This protein binds this small molecule.
Small molecule (SMILES): COc1ccc(Cc2nn3c([C@@H](CCCc4ccccc4)[C@@H](C)O)nc(C)c3c(=O)[nH]2)cc1OC

Binding-site contacts:
Ligand atom CAB contacts residue LEU193 of chain 1.C at 3.6 Å (hydrophobic).
Ligand atom CAI contacts residue ILE289 of chain 1.C at 3.5 Å (hydrophobic).
Ligand atom CAP contacts residue LEU193 of chain 1.C at 3.8 Å (hydrophobic).
Ligand atom CBC contacts residue MET270 of chain 1.C at 3.7 Å (hydrophobic).
Ligand atom OAW contacts residue ILE289 of chain 1.C at 3.8 Å.
Ligand atom CAN contacts residue MET270 of chain 1.C at 3.7 Å (hydrophobic).
Ligand atom CAY contacts residue PHE285 of chain 1.C at 3.7 Å (hydrophobic).
Ligand atom CAK contacts residue LEU193 of chain 1.C at 3.6 Å (hydrophobic).
Ligand atom CBC contacts residue PHE285 of chain 1.C at 3.7 Å (hydrophobic).
Ligand atom OAE contacts residue GLN235 of chain 1.C at 3.0 Å (h-bond).
Ligand atom CAI contacts residue ILE293 of chain 1.C at 3.7 Å (hydrophobic).
Ligand atom CBE contacts residue GLN282 of chain 1.C at 3.8 Å.
Ligand atom CAR contacts residue PHE253 of chain 1.C at 3.5 Å (hydrophobic).
Ligand atom NAU contacts residue PHE285 of chain 1.C at 3.7 Å.
Ligand atom CBE contacts residue PHE285 of chain 1.C at 3.4 Å (hydrophobic).
Ligand atom OAE contacts residue GLN282 of chain 1.C at 3.2 Å (h-bond).
Ligand atom CAZ contacts residue ILE249 of chain 1.C at 3.5 Å (hydrophobic).
Ligand atom CBB contacts residue MET270 of chain 1.C at 3.7 Å (hydrophobic).
Ligand atom CAL contacts residue PHE285 of chain 1.C at 3.6 Å (hydrophobic).
Ligand atom CAJ contacts residue LEU193 of chain 1.C at 3.5 Å (hydrophobic).
Ligand atom CAM contacts residue LEU281 of chain 1.C at 3.3 Å (hydrophobic).
Ligand atom OAE contacts residue PHE285 of chain 1.C at 3.4 Å.
Ligand atom NBI contacts residue ILE249 of chain 1.C at 3.6 Å.
Ligand atom CBE contacts residue ILE249 of chain 1.C at 3.5 Å (hydrophobic).
Ligand atom CBF contacts residue PHE285 of chain 1.C at 3.4 Å (hydrophobic).
Ligand atom CBF contacts residue ILE249 of chain 1.C at 3.3 Å (hydrophobic).
Ligand atom CAM contacts residue PHE285 of chain 1.C at 3.6 Å (hydrophobic).
Ligand atom CAD contacts residue HIS79 of chain 1.C at 3.5 Å.
Ligand atom CAA contacts residue SER284 of chain 1.C at 3.4 Å.
Ligand atom NBI contacts residue PHE285 of chain 1.C at 3.6 Å.
Ligand atom CAR contacts residue TYR250 of chain 1.C at 3.8 Å (hydrophobic).
Ligand atom CAZ contacts residue PHE285 of chain 1.C at 3.6 Å (hydrophobic).
Ligand atom CAL contacts residue LEU281 of chain 1.C at 3.6 Å (hydrophobic).
Ligand atom CAG contacts residue HIS196 of chain 1.C at 3.7 Å.
Ligand atom CAL contacts residue TYR250 of chain 1.C at 3.6 Å (hydrophobic).
Ligand atom CAK contacts residue ILE289 of chain 1.C at 3.4 Å (hydrophobic).
Ligand atom CAN contacts residue PHE285 of chain 1.C at 3.6 Å (hydrophobic).
Ligand atom CAH contacts residue LEU193 of chain 1.C at 3.7 Å (hydrophobic).
Ligand atom NAU contacts residue GLN282 of chain 1.C at 3.0 Å (h-bond).
Ligand atom CAX contacts residue LEU193 of chain 1.C at 3.6 Å (hydrophobic).

Sequence of chain 1.C:
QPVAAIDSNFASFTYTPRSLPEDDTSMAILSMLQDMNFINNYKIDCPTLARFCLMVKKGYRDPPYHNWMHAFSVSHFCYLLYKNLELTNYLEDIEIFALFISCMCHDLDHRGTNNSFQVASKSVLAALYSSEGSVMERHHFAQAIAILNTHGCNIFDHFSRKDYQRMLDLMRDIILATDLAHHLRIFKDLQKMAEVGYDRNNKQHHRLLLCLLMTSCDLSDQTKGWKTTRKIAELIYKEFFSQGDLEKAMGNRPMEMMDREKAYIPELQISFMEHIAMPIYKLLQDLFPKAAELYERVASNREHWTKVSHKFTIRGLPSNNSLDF